Sequence of chain 38.C:
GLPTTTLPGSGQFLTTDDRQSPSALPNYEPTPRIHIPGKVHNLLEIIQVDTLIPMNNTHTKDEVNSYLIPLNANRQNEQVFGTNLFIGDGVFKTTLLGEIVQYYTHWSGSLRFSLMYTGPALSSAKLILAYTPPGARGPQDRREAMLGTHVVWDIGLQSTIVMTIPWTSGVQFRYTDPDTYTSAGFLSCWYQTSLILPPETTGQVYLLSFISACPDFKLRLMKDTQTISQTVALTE

Sequence of chain 37.C:
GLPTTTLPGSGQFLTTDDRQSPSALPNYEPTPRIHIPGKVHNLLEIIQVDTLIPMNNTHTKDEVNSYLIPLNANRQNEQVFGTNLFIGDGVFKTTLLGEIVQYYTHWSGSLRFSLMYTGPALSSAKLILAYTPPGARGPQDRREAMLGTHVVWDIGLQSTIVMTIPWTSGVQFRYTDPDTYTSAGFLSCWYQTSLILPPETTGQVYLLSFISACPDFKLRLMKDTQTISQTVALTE

Binding-site contacts:
Ligand atom C2C contacts residue ILE104 of chain 37.A at 3.8 Å (hydrophobic).
Ligand atom C2A contacts residue PHE186 of chain 37.A at 3.5 Å (hydrophobic).
Ligand atom C1C contacts residue TYR128 of chain 37.A at 3.5 Å (hydrophobic).
Ligand atom CM2 contacts residue MET224 of chain 37.A at 3.5 Å (hydrophobic).
Ligand atom N1A contacts residue ALA24 of chain 37.C at 3.2 Å.
Ligand atom F1 contacts residue ALA150 of chain 37.A at 3.8 Å.
Ligand atom CM2 contacts residue TYR128 of chain 37.A at 3.4 Å (hydrophobic).
Ligand atom C2B contacts residue ILE104 of chain 37.A at 3.8 Å (hydrophobic).
Ligand atom F2 contacts residue VAL176 of chain 37.A at 2.7 Å.
Ligand atom F3 contacts residue SER175 of chain 37.A at 2.8 Å.
Ligand atom C5B contacts residue TYR152 of chain 37.A at 3.5 Å (hydrophobic).
Ligand atom F3 contacts residue MET151 of chain 37.A at 3.7 Å.
Ligand atom C4 contacts residue TYR197 of chain 37.A at 3.4 Å (hydrophobic).
Ligand atom CM3 contacts residue ASN219 of chain 37.A at 3.8 Å.
Ligand atom O1A contacts residue ALA24 of chain 37.C at 3.3 Å.
Ligand atom N3A contacts residue PHE186 of chain 37.A at 3.4 Å.
Ligand atom CM6 contacts residue LEU25 of chain 37.C at 3.8 Å (hydrophobic).
Ligand atom N3A contacts residue TYR152 of chain 37.A at 3.8 Å.
Ligand atom CM4 contacts residue VAL176 of chain 37.A at 3.8 Å (hydrophobic).
Ligand atom O1 contacts residue MET221 of chain 37.A at 3.7 Å.
Ligand atom O1A contacts residue PRO174 of chain 37.A at 3.5 Å.
Ligand atom F3 contacts residue ALA150 of chain 37.A at 2.7 Å.
Ligand atom C1C contacts residue TYR197 of chain 37.A at 3.5 Å (hydrophobic).
Ligand atom CM6 contacts residue VAL188 of chain 37.A at 3.8 Å (hydrophobic).
Ligand atom C3C contacts residue TYR128 of chain 37.A at 3.3 Å (hydrophobic).
Ligand atom F3 contacts residue TYR152 of chain 37.A at 3.6 Å.
Ligand atom CM6 contacts residue TYR152 of chain 37.A at 3.4 Å (hydrophobic).
Ligand atom C3A contacts residue PHE186 of chain 37.A at 3.7 Å (hydrophobic).
Ligand atom CM2 contacts residue ILE104 of chain 37.A at 3.6 Å (hydrophobic).
Ligand atom N1A contacts residue PRO174 of chain 37.A at 3.5 Å.
Ligand atom C2A contacts residue TYR152 of chain 37.A at 3.7 Å (hydrophobic).
Ligand atom C3 contacts residue LEU106 of chain 37.A at 3.8 Å (hydrophobic).
Ligand atom F1 contacts residue PHE186 of chain 37.A at 3.8 Å.
Ligand atom C6B contacts residue TYR152 of chain 37.A at 3.6 Å (hydrophobic).
Ligand atom C2C contacts residue TYR128 of chain 37.A at 3.2 Å (hydrophobic).
Ligand atom F3 contacts residue PRO174 of chain 37.A at 2.9 Å.
Ligand atom F1 contacts residue MET224 of chain 37.A at 3.6 Å.
Ligand atom F3 contacts residue VAL176 of chain 37.A at 3.6 Å.
Ligand atom CM4 contacts residue ALA150 of chain 37.A at 3.6 Å (hydrophobic).
Ligand atom C3B contacts residue MET224 of chain 37.A at 3.6 Å (hydrophobic).

Sequence of chain 37.A:
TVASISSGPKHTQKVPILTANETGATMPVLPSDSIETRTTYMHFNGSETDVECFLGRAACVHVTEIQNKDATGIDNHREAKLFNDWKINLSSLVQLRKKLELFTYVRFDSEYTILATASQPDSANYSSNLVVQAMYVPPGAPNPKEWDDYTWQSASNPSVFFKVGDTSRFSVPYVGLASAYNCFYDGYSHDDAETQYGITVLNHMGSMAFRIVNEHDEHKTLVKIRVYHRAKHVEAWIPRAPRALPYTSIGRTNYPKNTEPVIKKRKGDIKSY

A protein and the small-molecule ligand that binds it are described below.
Small molecule (SMILES): Cc1cc(CCCOc2c(C)cc(-c3noc(C(F)(F)F)n3)cc2C)on1